A protein and the small-molecule ligand that binds it are described below.
Small molecule (SMILES): NC[C@@H]1CC[C@@H](N)[C@@H](O[C@H]2[C@H](O)[C@@H](O[C@H]3O[C@H](CO)[C@@H](O)[C@H](N)[C@H]3O)[C@H](N)C[C@@H]2N)O1

Sequence of chain 1.R:
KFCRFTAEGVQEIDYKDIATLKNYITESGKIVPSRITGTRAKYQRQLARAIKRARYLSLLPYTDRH

Binding-site contacts:
Ligand atom C1 contacts residue ARG57 of chain 1.R at 4.0 Å.
Ligand atom C contacts residue ARG57 of chain 1.R at 3.4 Å.